Sequence of chain 1.A:
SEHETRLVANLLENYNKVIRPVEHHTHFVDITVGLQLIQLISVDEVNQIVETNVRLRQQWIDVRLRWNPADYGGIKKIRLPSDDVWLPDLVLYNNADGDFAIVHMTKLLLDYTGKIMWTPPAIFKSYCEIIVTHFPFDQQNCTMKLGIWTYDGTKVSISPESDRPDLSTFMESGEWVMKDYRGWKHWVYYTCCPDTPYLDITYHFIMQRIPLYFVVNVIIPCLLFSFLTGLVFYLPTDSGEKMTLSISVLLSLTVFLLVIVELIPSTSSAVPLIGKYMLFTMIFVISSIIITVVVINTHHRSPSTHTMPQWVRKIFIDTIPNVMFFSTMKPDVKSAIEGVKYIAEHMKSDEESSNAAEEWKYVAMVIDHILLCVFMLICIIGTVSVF

Sequence of chain 1.B:
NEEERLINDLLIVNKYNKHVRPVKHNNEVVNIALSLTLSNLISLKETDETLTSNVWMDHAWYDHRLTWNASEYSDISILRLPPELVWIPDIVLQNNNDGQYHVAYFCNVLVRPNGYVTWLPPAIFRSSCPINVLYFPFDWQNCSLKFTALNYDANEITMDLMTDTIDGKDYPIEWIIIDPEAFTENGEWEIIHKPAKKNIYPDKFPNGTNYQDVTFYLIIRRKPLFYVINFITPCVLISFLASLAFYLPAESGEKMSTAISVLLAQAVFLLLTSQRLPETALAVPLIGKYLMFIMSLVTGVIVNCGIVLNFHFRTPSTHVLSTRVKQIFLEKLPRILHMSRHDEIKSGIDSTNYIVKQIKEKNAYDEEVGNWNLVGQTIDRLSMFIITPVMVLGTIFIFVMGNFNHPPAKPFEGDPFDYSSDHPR

Binding-site contacts:
Ligand atom C18 contacts residue TYR198 of chain 1.A at 3.7 Å (hydrophobic).
Ligand atom O37 contacts residue THR38 of chain 1.B at 3.1 Å (h-bond).
Ligand atom C15 contacts residue TRP57 of chain 1.B at 3.9 Å (hydrophobic).
Ligand atom C41 contacts residue TYR198 of chain 1.A at 3.4 Å (hydrophobic).
Ligand atom C31 contacts residue TYR198 of chain 1.A at 3.7 Å (hydrophobic).
Ligand atom C32 contacts residue TYR198 of chain 1.A at 4.1 Å (hydrophobic).
Ligand atom C41 contacts residue ASP152 of chain 1.A at 3.9 Å.
Ligand atom O40 contacts residue ARG81 of chain 1.B at 3.7 Å.
Ligand atom C38 contacts residue ASP59 of chain 1.B at 3.6 Å.
Ligand atom C22 contacts residue TYR198 of chain 1.A at 3.7 Å (hydrophobic).
Ligand atom C25 contacts residue TRP149 of chain 1.A at 3.2 Å (hydrophobic).
Ligand atom C23 contacts residue TYR198 of chain 1.A at 3.7 Å (hydrophobic).
Ligand atom C25 contacts residue TYR198 of chain 1.A at 3.8 Å (hydrophobic).
Ligand atom C38 contacts residue LEU121 of chain 1.B at 3.9 Å (hydrophobic).
Ligand atom C27 contacts residue TYR198 of chain 1.A at 4.0 Å (hydrophobic).
Ligand atom C35 contacts residue LEU121 of chain 1.B at 3.9 Å (hydrophobic).
Ligand atom C14 contacts residue TRP57 of chain 1.B at 3.6 Å (hydrophobic).
Ligand atom O39 contacts residue THR38 of chain 1.B at 3.9 Å.
Ligand atom C23 contacts residue TRP149 of chain 1.A at 3.5 Å (hydrophobic).
Ligand atom O29 contacts residue LEU121 of chain 1.B at 3.3 Å.
Ligand atom C26 contacts residue TYR198 of chain 1.A at 3.9 Å (hydrophobic).
Ligand atom C6 contacts residue CYS192 of chain 1.A at 4.1 Å (hydrophobic).
Ligand atom O40 contacts residue THR150 of chain 1.A at 3.5 Å (h-bond).
Ligand atom C13 contacts residue TRP57 of chain 1.B at 3.8 Å (hydrophobic).
Ligand atom O37 contacts residue ILE178 of chain 1.B at 3.7 Å.
Ligand atom C24 contacts residue TRP149 of chain 1.A at 4.0 Å (hydrophobic).
Ligand atom O37 contacts residue SER36 of chain 1.B at 4.0 Å.
Ligand atom C41 contacts residue ARG81 of chain 1.B at 3.5 Å.
Ligand atom C44 contacts residue TRP57 of chain 1.B at 3.4 Å (hydrophobic).
Ligand atom C38 contacts residue THR38 of chain 1.B at 3.1 Å.
Ligand atom C22 contacts residue TYR93 of chain 1.A at 3.9 Å (hydrophobic).
Ligand atom C14 contacts residue TYR190 of chain 1.A at 3.7 Å (hydrophobic).
Ligand atom C22 contacts residue TRP149 of chain 1.A at 4.0 Å (hydrophobic).
Ligand atom C38 contacts residue SER36 of chain 1.B at 3.1 Å.
Ligand atom C21 contacts residue TYR93 of chain 1.A at 3.8 Å (hydrophobic).
Ligand atom O42 contacts residue LEU111 of chain 1.B at 3.5 Å.
Ligand atom C26 contacts residue TRP149 of chain 1.A at 3.5 Å (hydrophobic).
Ligand atom C15 contacts residue TYR190 of chain 1.A at 3.3 Å (hydrophobic).
Ligand atom C45 contacts residue TRP149 of chain 1.A at 3.7 Å (hydrophobic).
Ligand atom C32 contacts residue CYS192 of chain 1.A at 3.9 Å (hydrophobic).

This small molecule binds to this protein.
Small molecule (SMILES): COc1cc2c3cc1Oc1cc(ccc1O)C[C@@H]1c4c(cc(OC)c(O)c4Oc4ccc(cc4)C[C@@H]3[N@@H+](C)CC2)CC[N+]1(C)C